A protein and the small-molecule ligand that binds it are described below.
Small molecule (SMILES): CC(=O)N[C@@H]1[C@@H](O)[C@H](O)[C@@H](CO)O[C@H]1O

Binding-site contacts:
Ligand atom O6 contacts residue LEU151 of chain 8.B at 3.4 Å.
Ligand atom N2 contacts residue ASN87 of chain 8.B at 2.9 Å (h-bond).
Ligand atom C7 contacts residue ASN87 of chain 8.B at 3.6 Å.
Ligand atom C4 contacts residue LEU151 of chain 8.B at 4.4 Å (hydrophobic).
Ligand atom C5 contacts residue SER89 of chain 8.B at 4.3 Å.
Ligand atom O5 contacts residue ASN87 of chain 8.B at 2.3 Å (h-bond).
Ligand atom O5 contacts residue SER89 of chain 8.B at 4.1 Å.
Ligand atom O5 contacts residue SER79 of chain 8.B at 4.4 Å.
Ligand atom C3 contacts residue ASN87 of chain 8.B at 3.7 Å.
Ligand atom C6 contacts residue LEU151 of chain 8.B at 3.8 Å (hydrophobic).
Ligand atom C5 contacts residue LEU151 of chain 8.B at 4.1 Å (hydrophobic).
Ligand atom C2 contacts residue ASN87 of chain 8.B at 2.4 Å.
Ligand atom C5 contacts residue ASN87 of chain 8.B at 3.7 Å.
Ligand atom C1 contacts residue SER89 of chain 8.B at 4.5 Å.
Ligand atom O7 contacts residue ASP85 of chain 8.B at 4.3 Å.
Ligand atom O4 contacts residue LEU151 of chain 8.B at 3.7 Å.
Ligand atom C4 contacts residue ASN87 of chain 8.B at 4.2 Å.
Ligand atom C1 contacts residue ASN87 of chain 8.B at 1.4 Å.
Ligand atom O7 contacts residue ASN87 of chain 8.B at 3.9 Å.

Sequence of chain 8.B:
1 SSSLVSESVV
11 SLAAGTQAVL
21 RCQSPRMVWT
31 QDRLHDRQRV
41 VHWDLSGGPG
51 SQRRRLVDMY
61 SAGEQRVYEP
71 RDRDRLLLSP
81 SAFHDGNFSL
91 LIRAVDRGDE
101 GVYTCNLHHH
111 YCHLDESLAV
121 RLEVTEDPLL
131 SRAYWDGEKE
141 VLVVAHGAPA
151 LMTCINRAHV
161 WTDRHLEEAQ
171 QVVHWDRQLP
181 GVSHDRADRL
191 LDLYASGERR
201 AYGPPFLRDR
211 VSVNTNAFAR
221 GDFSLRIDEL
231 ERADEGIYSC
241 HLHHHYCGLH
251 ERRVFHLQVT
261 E